Binding-site contacts:
Ligand atom O5 contacts residue ASN31 of chain 1.B at 2.4 Å (h-bond).
Ligand atom O4 contacts residue PRO60 of chain 1.A at 4.1 Å.
Ligand atom C5 contacts residue ASN31 of chain 1.B at 3.7 Å.
Ligand atom C1 contacts residue ASN31 of chain 1.B at 1.4 Å.
Ligand atom N2 contacts residue THR33 of chain 1.B at 4.0 Å.
Ligand atom C7 contacts residue GLN39 of chain 1.B at 3.6 Å.
Ligand atom C8 contacts residue GLU38 of chain 1.B at 3.4 Å.
Ligand atom C5 contacts residue VAL64 of chain 1.A at 3.7 Å (hydrophobic).
Ligand atom O3 contacts residue MET61 of chain 1.A at 3.7 Å.
Ligand atom C8 contacts residue PRO42 of chain 1.B at 4.1 Å (hydrophobic).
Ligand atom N2 contacts residue MET61 of chain 1.A at 4.2 Å.
Ligand atom C1 contacts residue MET61 of chain 1.A at 3.7 Å (hydrophobic).
Ligand atom O3 contacts residue ARG33 of chain 1.A at 3.9 Å.
Ligand atom C8 contacts residue GLN39 of chain 1.B at 3.9 Å.
Ligand atom C7 contacts residue GLU38 of chain 1.B at 3.6 Å.
Ligand atom C8 contacts residue ARG33 of chain 1.A at 3.5 Å.
Ligand atom O3 contacts residue GLU38 of chain 1.B at 3.3 Å (salt-bridge).
Ligand atom O7 contacts residue GLN39 of chain 1.B at 2.7 Å (h-bond).
Ligand atom N2 contacts residue GLU38 of chain 1.B at 2.9 Å (salt-bridge).
Ligand atom N2 contacts residue ASN31 of chain 1.B at 2.9 Å (h-bond).
Ligand atom C7 contacts residue ASN31 of chain 1.B at 3.1 Å.
Ligand atom C8 contacts residue ASP245 of chain 1.B at 4.0 Å.
Ligand atom C3 contacts residue ASN31 of chain 1.B at 3.8 Å.
Ligand atom C7 contacts residue THR33 of chain 1.B at 4.1 Å.
Ligand atom O3 contacts residue VAL64 of chain 1.A at 3.8 Å.
Ligand atom C1 contacts residue THR33 of chain 1.B at 3.8 Å.
Ligand atom O7 contacts residue ASN31 of chain 1.B at 2.9 Å (h-bond).
Ligand atom C4 contacts residue ASN31 of chain 1.B at 4.2 Å.
Ligand atom O6 contacts residue PRO42 of chain 1.B at 4.1 Å.
Ligand atom C6 contacts residue VAL64 of chain 1.A at 3.7 Å (hydrophobic).
Ligand atom C8 contacts residue THR33 of chain 1.B at 3.6 Å.
Ligand atom O5 contacts residue ASN30 of chain 1.B at 3.8 Å.
Ligand atom C7 contacts residue MET61 of chain 1.A at 4.1 Å (hydrophobic).
Ligand atom O6 contacts residue ARG33 of chain 1.A at 3.8 Å.
Ligand atom O7 contacts residue MET61 of chain 1.A at 4.0 Å.
Ligand atom C7 contacts residue ARG33 of chain 1.A at 4.2 Å.
Ligand atom C3 contacts residue GLU38 of chain 1.B at 3.7 Å.
Ligand atom C2 contacts residue ASN31 of chain 1.B at 2.4 Å.
Ligand atom C2 contacts residue GLU38 of chain 1.B at 3.9 Å.
Ligand atom C2 contacts residue MET61 of chain 1.A at 4.2 Å (hydrophobic).

Sequence of chain 1.A:
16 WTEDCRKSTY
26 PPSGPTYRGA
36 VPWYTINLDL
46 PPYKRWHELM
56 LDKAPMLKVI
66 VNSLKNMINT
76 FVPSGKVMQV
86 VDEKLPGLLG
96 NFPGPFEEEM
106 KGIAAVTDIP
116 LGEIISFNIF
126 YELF

The protein below binds the small molecule below.
Small molecule (SMILES): CC(=O)N[C@H]1[C@H](O[C@H]2[C@H](O)[C@@H](NC(C)=O)CO[C@@H]2CO)O[C@H](CO)[C@@H](O[C@@H]2O[C@H](CO)[C@@H](O)[C@H](O)[C@H]2NC(C)=O)[C@@H]1O

Sequence of chain 1.B:
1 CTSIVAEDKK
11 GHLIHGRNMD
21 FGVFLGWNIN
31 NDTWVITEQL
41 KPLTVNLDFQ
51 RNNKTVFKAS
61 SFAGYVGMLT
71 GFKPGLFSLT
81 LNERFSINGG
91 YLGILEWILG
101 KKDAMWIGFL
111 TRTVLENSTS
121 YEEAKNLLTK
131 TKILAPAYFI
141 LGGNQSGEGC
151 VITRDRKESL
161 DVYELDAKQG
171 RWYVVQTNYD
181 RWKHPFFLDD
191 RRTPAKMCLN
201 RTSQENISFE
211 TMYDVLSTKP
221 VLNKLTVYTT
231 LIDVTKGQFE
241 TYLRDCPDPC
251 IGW